Binding-site contacts:
Ligand atom O1 contacts residue TRP8 of chain 1.C at 3.4 Å.
Ligand atom O2 contacts residue ASP278 of chain 1.C at 2.5 Å (salt-bridge).
Ligand atom O6 contacts residue GLY41 of chain 1.C at 3.6 Å.
Ligand atom C6 contacts residue TRP224 of chain 1.C at 3.7 Å (hydrophobic).
Ligand atom O3 contacts residue GLN64 of chain 1.C at 3.8 Å.
Ligand atom O3 contacts residue LYS312 of chain 1.C at 2.8 Å (salt-bridge).
Ligand atom O4 contacts residue TRP8 of chain 1.C at 3.0 Å (h-bond).
Ligand atom O6 contacts residue TRP224 of chain 1.C at 3.8 Å.
Ligand atom C4 contacts residue GLU13 of chain 1.C at 3.3 Å.
Ligand atom O2 contacts residue HIS66 of chain 1.C at 2.8 Å (h-bond).
Ligand atom O4 contacts residue GLU13 of chain 1.C at 2.8 Å (salt-bridge).
Ligand atom C6 contacts residue TRP244 of chain 1.C at 3.8 Å (hydrophobic).
Ligand atom C5 contacts residue TRP244 of chain 1.C at 3.6 Å (hydrophobic).
Ligand atom O3 contacts residue HIS119 of chain 1.C at 3.9 Å.
Ligand atom C1 contacts residue HIS348 of chain 1.C at 3.4 Å.
Ligand atom C4 contacts residue LYS312 of chain 1.C at 3.7 Å.
Ligand atom C3 contacts residue ASP278 of chain 1.C at 3.6 Å.
Ligand atom O4 contacts residue TRP9 of chain 1.C at 3.1 Å (h-bond).
Ligand atom O1 contacts residue HIS66 of chain 1.C at 3.0 Å (h-bond).
Ligand atom C5 contacts residue TRP8 of chain 1.C at 4.0 Å (hydrophobic).
Ligand atom C6 contacts residue GLU13 of chain 1.C at 3.4 Å.
Ligand atom C1 contacts residue TRP8 of chain 1.C at 3.9 Å (hydrophobic).
Ligand atom C4 contacts residue TRP8 of chain 1.C at 4.0 Å (hydrophobic).
Ligand atom O1 contacts residue ALA42 of chain 1.C at 3.7 Å.
Ligand atom O5 contacts residue ALA42 of chain 1.C at 3.4 Å.
Ligand atom C3 contacts residue LYS312 of chain 1.C at 3.6 Å.
Ligand atom O3 contacts residue TRP9 of chain 1.C at 3.0 Å (h-bond).
Ligand atom O2 contacts residue LEU276 of chain 1.C at 3.3 Å.
Ligand atom C2 contacts residue ASP278 of chain 1.C at 3.4 Å.
Ligand atom O6 contacts residue TRP8 of chain 1.C at 3.4 Å (h-bond).
Ligand atom C2 contacts residue TRP8 of chain 1.C at 3.7 Å (hydrophobic).
Ligand atom C6 contacts residue ALA42 of chain 1.C at 3.8 Å (hydrophobic).
Ligand atom O3 contacts residue ASP278 of chain 1.C at 2.6 Å (salt-bridge).
Ligand atom O1 contacts residue HIS348 of chain 1.C at 2.8 Å (h-bond).
Ligand atom C1 contacts residue HIS66 of chain 1.C at 3.8 Å.
Ligand atom O6 contacts residue GLU13 of chain 1.C at 2.7 Å (salt-bridge).
Ligand atom O5 contacts residue TRP8 of chain 1.C at 3.3 Å (h-bond).
Ligand atom O6 contacts residue ALA42 of chain 1.C at 2.9 Å (h-bond).
Ligand atom C3 contacts residue TRP244 of chain 1.C at 3.9 Å (hydrophobic).
Ligand atom C2 contacts residue HIS66 of chain 1.C at 3.6 Å.

This protein binds this small molecule.
Small molecule (SMILES): OC[C@H]1O[C@@H](O)[C@H](O)[C@@H](O)[C@H]1O

Sequence of chain 1.C:
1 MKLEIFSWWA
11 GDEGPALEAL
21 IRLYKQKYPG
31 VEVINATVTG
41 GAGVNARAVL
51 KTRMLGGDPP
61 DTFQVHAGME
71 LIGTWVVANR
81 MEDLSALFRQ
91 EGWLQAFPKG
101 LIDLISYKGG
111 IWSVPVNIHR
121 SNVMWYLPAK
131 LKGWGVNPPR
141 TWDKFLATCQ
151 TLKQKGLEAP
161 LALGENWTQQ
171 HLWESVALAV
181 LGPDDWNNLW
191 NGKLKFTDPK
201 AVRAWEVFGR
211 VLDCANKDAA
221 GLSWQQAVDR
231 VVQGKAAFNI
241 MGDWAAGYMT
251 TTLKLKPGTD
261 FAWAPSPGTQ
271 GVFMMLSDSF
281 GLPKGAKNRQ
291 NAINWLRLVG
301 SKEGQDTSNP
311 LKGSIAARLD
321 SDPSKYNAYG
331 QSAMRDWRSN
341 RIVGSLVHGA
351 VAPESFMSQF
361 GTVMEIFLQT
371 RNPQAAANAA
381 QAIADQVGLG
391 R